A small-molecule ligand and the protein it binds are described below.
Small molecule (SMILES): Nc1cccc(-c2cccnc2)c1

Binding-site contacts:
Ligand atom C10 contacts residue MET23 of chain 1.A at 4.4 Å (hydrophobic).
Ligand atom C2 contacts residue ASN42 of chain 1.A at 3.8 Å.
Ligand atom C7 contacts residue THR24 of chain 1.A at 4.2 Å.
Ligand atom C contacts residue ASN44 of chain 1.A at 4.2 Å.
Ligand atom C10 contacts residue ASP39 of chain 1.A at 4.0 Å.
Ligand atom C10 contacts residue ASN42 of chain 1.A at 3.5 Å.
Ligand atom C1 contacts residue ASN44 of chain 1.A at 3.6 Å.
Ligand atom N contacts residue ASN42 of chain 1.A at 3.6 Å (h-bond).
Ligand atom C contacts residue ASN45 of chain 1.A at 3.3 Å.
Ligand atom C8 contacts residue MET23 of chain 1.A at 3.7 Å (hydrophobic).
Ligand atom C5 contacts residue SER25 of chain 1.A at 3.8 Å.
Ligand atom N1 contacts residue THR24 of chain 1.A at 4.3 Å.
Ligand atom C10 contacts residue SER25 of chain 1.A at 4.1 Å.
Ligand atom N1 contacts residue MET23 of chain 1.A at 3.6 Å (h-bond).
Ligand atom C9 contacts residue ASP39 of chain 1.A at 4.5 Å.
Ligand atom C8 contacts residue SER25 of chain 1.A at 4.2 Å.
Ligand atom N1 contacts residue SER25 of chain 1.A at 4.4 Å.
Ligand atom C contacts residue ASN42 of chain 1.A at 3.5 Å.
Ligand atom C5 contacts residue ASN42 of chain 1.A at 3.8 Å.
Ligand atom C4 contacts residue ASN42 of chain 1.A at 3.4 Å.
Ligand atom C contacts residue SER25 of chain 1.A at 4.0 Å.
Ligand atom C3 contacts residue ASN42 of chain 1.A at 3.5 Å.
Ligand atom C1 contacts residue SER25 of chain 1.A at 4.5 Å.
Ligand atom C7 contacts residue MET23 of chain 1.A at 4.1 Å (hydrophobic).
Ligand atom C9 contacts residue THR24 of chain 1.A at 4.1 Å.
Ligand atom C7 contacts residue SER25 of chain 1.A at 4.0 Å.
Ligand atom C1 contacts residue ILE48 of chain 1.A at 3.9 Å (hydrophobic).
Ligand atom C1 contacts residue ASN42 of chain 1.A at 3.4 Å.
Ligand atom C3 contacts residue SER25 of chain 1.A at 3.5 Å.
Ligand atom C4 contacts residue SER25 of chain 1.A at 3.5 Å.
Ligand atom C8 contacts residue THR24 of chain 1.A at 4.0 Å.
Ligand atom C9 contacts residue MET23 of chain 1.A at 3.6 Å (hydrophobic).
Ligand atom C2 contacts residue SER25 of chain 1.A at 4.1 Å.
Ligand atom N contacts residue ASN44 of chain 1.A at 3.6 Å.
Ligand atom C contacts residue ILE48 of chain 1.A at 3.9 Å (hydrophobic).
Ligand atom C4 contacts residue ASN45 of chain 1.A at 4.0 Å.
Ligand atom C1 contacts residue ASN45 of chain 1.A at 4.0 Å.
Ligand atom C6 contacts residue SER25 of chain 1.A at 3.8 Å.

Sequence of chain 1.A:
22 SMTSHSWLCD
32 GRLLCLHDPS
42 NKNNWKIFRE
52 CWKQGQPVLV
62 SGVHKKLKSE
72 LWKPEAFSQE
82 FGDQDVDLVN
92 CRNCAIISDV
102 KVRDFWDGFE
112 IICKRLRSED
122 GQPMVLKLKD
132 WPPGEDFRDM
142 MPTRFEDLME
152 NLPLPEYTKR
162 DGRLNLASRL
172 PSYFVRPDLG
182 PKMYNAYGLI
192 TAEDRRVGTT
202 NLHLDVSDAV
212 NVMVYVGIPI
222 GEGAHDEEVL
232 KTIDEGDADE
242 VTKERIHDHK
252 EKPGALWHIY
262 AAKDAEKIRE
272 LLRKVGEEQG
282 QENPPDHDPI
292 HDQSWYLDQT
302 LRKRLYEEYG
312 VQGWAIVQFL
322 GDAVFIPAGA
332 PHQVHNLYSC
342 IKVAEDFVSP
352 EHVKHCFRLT